Sequence of chain 50.F:
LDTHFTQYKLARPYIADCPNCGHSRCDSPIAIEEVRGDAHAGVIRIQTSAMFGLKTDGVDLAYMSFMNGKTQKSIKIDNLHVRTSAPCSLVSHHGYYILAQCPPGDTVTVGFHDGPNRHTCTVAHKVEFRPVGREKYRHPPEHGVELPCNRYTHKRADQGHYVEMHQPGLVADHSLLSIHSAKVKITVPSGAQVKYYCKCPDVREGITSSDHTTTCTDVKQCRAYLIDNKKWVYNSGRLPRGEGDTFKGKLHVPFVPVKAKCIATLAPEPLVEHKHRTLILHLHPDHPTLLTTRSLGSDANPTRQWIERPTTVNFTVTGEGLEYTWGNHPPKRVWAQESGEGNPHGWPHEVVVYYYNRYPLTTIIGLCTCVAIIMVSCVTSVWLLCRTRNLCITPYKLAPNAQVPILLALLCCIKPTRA

Binding-site contacts:
Ligand atom C4 contacts residue LYS156 of chain 50.F at 4.0 Å.
Ligand atom O4 contacts residue LYS156 of chain 50.F at 3.5 Å.
Ligand atom O4 contacts residue SER93 of chain 50.F at 3.0 Å (h-bond).
Ligand atom OAH contacts residue ARG157 of chain 50.F at 3.1 Å (salt-bridge).
Ligand atom OAH contacts residue ASP3 of chain 50.F at 4.0 Å.
Ligand atom O6B contacts residue ARG157 of chain 50.F at 3.3 Å (salt-bridge).
Ligand atom O3 contacts residue LYS156 of chain 50.F at 3.0 Å.
Ligand atom OAF contacts residue ARG157 of chain 50.F at 2.8 Å (salt-bridge).
Ligand atom O6B contacts residue HIS155 of chain 50.F at 3.3 Å (h-bond).
Ligand atom O3 contacts residue ARG157 of chain 50.F at 3.3 Å (salt-bridge).
Ligand atom C5 contacts residue HIS155 of chain 50.F at 4.0 Å.
Ligand atom OBI contacts residue LYS156 of chain 50.F at 4.0 Å.
Ligand atom O4 contacts residue HIS155 of chain 50.F at 3.5 Å (h-bond).
Ligand atom C6 contacts residue HIS94 of chain 50.F at 3.9 Å.
Ligand atom C3 contacts residue LYS156 of chain 50.F at 4.0 Å.
Ligand atom O5 contacts residue LYS156 of chain 50.F at 3.4 Å.
Ligand atom O6B contacts residue LYS156 of chain 50.F at 3.3 Å.
Ligand atom O6B contacts residue LEU62 of chain 50.F at 4.0 Å.
Ligand atom SAG contacts residue ARG157 of chain 50.F at 3.6 Å (salt-bridge).
Ligand atom O6A contacts residue HIS155 of chain 50.F at 3.8 Å.
Ligand atom OAH contacts residue LEU2 of chain 50.F at 2.8 Å (h-bond).
Ligand atom O5 contacts residue ARG157 of chain 50.F at 3.8 Å.
Ligand atom OAH contacts residue THR4 of chain 50.F at 3.7 Å.
Ligand atom O3 contacts residue ALA158 of chain 50.F at 3.0 Å (h-bond).
Ligand atom C3 contacts residue ALA158 of chain 50.F at 4.0 Å (hydrophobic).
Ligand atom C2 contacts residue ALA158 of chain 50.F at 3.7 Å (hydrophobic).
Ligand atom C6 contacts residue HIS155 of chain 50.F at 3.4 Å.
Ligand atom C6 contacts residue LEU62 of chain 50.F at 3.5 Å (hydrophobic).
Ligand atom O5 contacts residue HIS155 of chain 50.F at 3.6 Å.
Ligand atom O6A contacts residue HIS94 of chain 50.F at 3.2 Å (h-bond).
Ligand atom OAF contacts residue ALA158 of chain 50.F at 3.3 Å.
Ligand atom SAG contacts residue THR4 of chain 50.F at 3.9 Å.
Ligand atom C3 contacts residue ARG157 of chain 50.F at 3.7 Å.
Ligand atom OAF contacts residue THR4 of chain 50.F at 2.9 Å (h-bond).
Ligand atom O6A contacts residue SER93 of chain 50.F at 3.2 Å.
Ligand atom C5 contacts residue LEU62 of chain 50.F at 3.8 Å (hydrophobic).
Ligand atom O6B contacts residue HIS94 of chain 50.F at 4.0 Å.
Ligand atom O5B contacts residue LYS156 of chain 50.F at 3.3 Å.
Ligand atom O6A contacts residue LEU62 of chain 50.F at 3.4 Å.
Ligand atom C6 contacts residue SER93 of chain 50.F at 4.0 Å.

A protein and the small-molecule ligand that binds it are described below.
Small molecule (SMILES): O=C(O)[C@@H]1O[C@H](O[C@H]2[C@@H](OS(=O)(=O)O)O[C@@H](O)[C@H](NS(=O)(=O)O)[C@H]2O)[C@@H](OS(=O)(=O)O)[C@H](O)[C@@H]1O